Binding-site contacts:
Ligand atom C7 contacts residue ASN154 of chain 1.B at 3.3 Å.
Ligand atom C1 contacts residue GLU150 of chain 1.B at 4.1 Å.
Ligand atom C8 contacts residue ASN154 of chain 1.B at 4.3 Å.
Ligand atom C2 contacts residue ASN154 of chain 1.B at 2.4 Å.
Ligand atom C1 contacts residue THR156 of chain 1.B at 3.8 Å.
Ligand atom O7 contacts residue ASN154 of chain 1.B at 3.5 Å (h-bond).
Ligand atom O5 contacts residue SER151 of chain 1.B at 4.0 Å.
Ligand atom N2 contacts residue ASN154 of chain 1.B at 2.7 Å (h-bond).
Ligand atom O5 contacts residue ASN154 of chain 1.B at 2.5 Å (h-bond).
Ligand atom O6 contacts residue GLU147 of chain 1.B at 2.5 Å (salt-bridge).
Ligand atom C5 contacts residue ASN154 of chain 1.B at 3.7 Å.
Ligand atom C3 contacts residue ASN154 of chain 1.B at 3.7 Å.
Ligand atom C5 contacts residue THR156 of chain 1.B at 4.4 Å.
Ligand atom C8 contacts residue GLU147 of chain 1.B at 3.4 Å.
Ligand atom C1 contacts residue ASN154 of chain 1.B at 1.4 Å.
Ligand atom C6 contacts residue SER151 of chain 1.B at 4.3 Å.
Ligand atom O5 contacts residue GLU150 of chain 1.B at 3.3 Å.
Ligand atom C6 contacts residue GLU147 of chain 1.B at 3.6 Å.
Ligand atom C6 contacts residue GLU150 of chain 1.B at 4.0 Å.
Ligand atom O6 contacts residue GLU150 of chain 1.B at 4.3 Å.
Ligand atom O5 contacts residue THR156 of chain 1.B at 4.2 Å.
Ligand atom O6 contacts residue SER151 of chain 1.B at 3.5 Å.
Ligand atom C5 contacts residue GLU150 of chain 1.B at 4.3 Å.
Ligand atom C4 contacts residue ASN154 of chain 1.B at 4.3 Å.

The small molecule below binds the protein below.
Small molecule (SMILES): CC(=O)N[C@H]1[C@H](O[C@H]2[C@H](O)[C@@H](NC(C)=O)CO[C@@H]2CO)O[C@H](CO)[C@@H](O)[C@@H]1O

Sequence of chain 1.B:
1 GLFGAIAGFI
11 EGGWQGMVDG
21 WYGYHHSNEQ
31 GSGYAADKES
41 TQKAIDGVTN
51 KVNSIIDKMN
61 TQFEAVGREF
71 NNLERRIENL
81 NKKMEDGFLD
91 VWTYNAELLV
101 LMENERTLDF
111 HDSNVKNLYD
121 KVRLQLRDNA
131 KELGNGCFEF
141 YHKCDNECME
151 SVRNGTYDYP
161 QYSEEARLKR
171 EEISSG